Sequence of chain 1.B:
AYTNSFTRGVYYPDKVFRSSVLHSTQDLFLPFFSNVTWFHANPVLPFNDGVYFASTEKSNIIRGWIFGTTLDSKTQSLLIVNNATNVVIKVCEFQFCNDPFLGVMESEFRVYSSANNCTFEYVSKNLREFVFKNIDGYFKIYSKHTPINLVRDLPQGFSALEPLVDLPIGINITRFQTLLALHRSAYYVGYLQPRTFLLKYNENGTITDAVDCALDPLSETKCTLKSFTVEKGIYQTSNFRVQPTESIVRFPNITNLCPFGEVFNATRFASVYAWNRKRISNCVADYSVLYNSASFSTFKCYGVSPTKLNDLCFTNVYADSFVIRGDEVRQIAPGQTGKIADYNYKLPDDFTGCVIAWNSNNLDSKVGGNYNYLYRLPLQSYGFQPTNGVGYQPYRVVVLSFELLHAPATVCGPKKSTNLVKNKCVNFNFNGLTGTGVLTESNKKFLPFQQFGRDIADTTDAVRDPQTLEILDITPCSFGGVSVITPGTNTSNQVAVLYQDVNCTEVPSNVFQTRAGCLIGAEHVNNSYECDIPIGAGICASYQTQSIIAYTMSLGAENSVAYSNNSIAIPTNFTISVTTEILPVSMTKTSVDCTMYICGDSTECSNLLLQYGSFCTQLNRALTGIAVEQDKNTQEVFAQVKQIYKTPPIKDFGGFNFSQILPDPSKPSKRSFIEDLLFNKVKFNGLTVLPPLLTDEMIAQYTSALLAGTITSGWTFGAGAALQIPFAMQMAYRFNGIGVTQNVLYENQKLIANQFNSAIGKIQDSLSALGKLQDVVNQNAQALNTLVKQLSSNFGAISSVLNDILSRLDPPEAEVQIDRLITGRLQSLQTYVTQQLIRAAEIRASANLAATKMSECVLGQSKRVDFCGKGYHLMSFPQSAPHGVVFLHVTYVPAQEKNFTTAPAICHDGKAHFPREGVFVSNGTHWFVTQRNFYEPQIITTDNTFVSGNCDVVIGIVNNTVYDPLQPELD

A protein and the small-molecule ligand that binds it are described below.
Small molecule (SMILES): CC(=O)N[C@H]1[C@H](O[C@H]2[C@H](O)[C@@H](NC(C)=O)CO[C@@H]2CO)O[C@H](CO)[C@@H](O)[C@@H]1O

Binding-site contacts:
Ligand atom O7 contacts residue LEU922 of chain 1.B at 3.8 Å.
Ligand atom C7 contacts residue LEU922 of chain 1.B at 3.7 Å (hydrophobic).
Ligand atom O5 contacts residue ASN717 of chain 1.B at 2.4 Å (h-bond).
Ligand atom C1 contacts residue GLN1071 of chain 1.B at 4.2 Å.
Ligand atom O7 contacts residue ASN717 of chain 1.B at 3.9 Å.
Ligand atom C2 contacts residue ASN717 of chain 1.B at 2.5 Å.
Ligand atom C5 contacts residue LEU922 of chain 1.B at 3.8 Å (hydrophobic).
Ligand atom C4 contacts residue ASN717 of chain 1.B at 4.2 Å.
Ligand atom O4 contacts residue LEU922 of chain 1.B at 4.1 Å.
Ligand atom C2 contacts residue GLN1071 of chain 1.B at 4.3 Å.
Ligand atom C8 contacts residue ASN925 of chain 1.B at 4.3 Å.
Ligand atom O6 contacts residue LEU922 of chain 1.B at 3.9 Å.
Ligand atom C4 contacts residue LEU922 of chain 1.B at 4.5 Å (hydrophobic).
Ligand atom C8 contacts residue LEU922 of chain 1.B at 3.6 Å (hydrophobic).
Ligand atom O5 contacts residue GLN1071 of chain 1.B at 4.2 Å.
Ligand atom C5 contacts residue ASN717 of chain 1.B at 3.7 Å.
Ligand atom N2 contacts residue LEU922 of chain 1.B at 4.4 Å.
Ligand atom C1 contacts residue ASN717 of chain 1.B at 1.4 Å.
Ligand atom C6 contacts residue LEU922 of chain 1.B at 4.2 Å (hydrophobic).
Ligand atom C7 contacts residue ASN717 of chain 1.B at 3.6 Å.
Ligand atom N2 contacts residue ASN717 of chain 1.B at 2.9 Å (h-bond).
Ligand atom O6 contacts residue GLN926 of chain 1.B at 3.7 Å.
Ligand atom C3 contacts residue ASN717 of chain 1.B at 3.8 Å.